Sequence of chain 1.A:
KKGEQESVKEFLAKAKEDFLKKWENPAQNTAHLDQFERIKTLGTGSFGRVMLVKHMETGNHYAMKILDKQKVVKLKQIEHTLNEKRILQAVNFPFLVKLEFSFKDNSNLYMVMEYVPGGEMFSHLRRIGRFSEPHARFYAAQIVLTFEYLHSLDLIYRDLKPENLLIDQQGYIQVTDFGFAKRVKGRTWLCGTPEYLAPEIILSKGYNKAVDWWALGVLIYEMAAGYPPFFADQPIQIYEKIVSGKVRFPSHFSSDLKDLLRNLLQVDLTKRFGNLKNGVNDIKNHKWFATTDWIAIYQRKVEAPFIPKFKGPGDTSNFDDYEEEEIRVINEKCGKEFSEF

The small molecule below binds the protein below.
Small molecule (SMILES): CCCCCCCC(=O)N(C)C[C@H](O)[C@H](O)[C@H](O)[C@H](O)CO

Binding-site contacts:
Ligand atom C6 contacts residue PHE18 of chain 1.A at 4.3 Å (hydrophobic).
Ligand atom C7 contacts residue TYR306 of chain 1.A at 4.4 Å (hydrophobic).
Ligand atom C8 contacts residue GLU155 of chain 1.A at 3.7 Å.
Ligand atom C5 contacts residue PHE18 of chain 1.A at 4.5 Å (hydrophobic).
Ligand atom C4 contacts residue PHE18 of chain 1.A at 4.5 Å (hydrophobic).
Ligand atom C8 contacts residue LEU152 of chain 1.A at 3.9 Å (hydrophobic).
Ligand atom C7 contacts residue LEU152 of chain 1.A at 4.4 Å (hydrophobic).
Ligand atom C3 contacts residue TYR306 of chain 1.A at 4.2 Å (hydrophobic).
Ligand atom C8 contacts residue PHE100 of chain 1.A at 4.3 Å (hydrophobic).
Ligand atom C4 contacts residue ILE303 of chain 1.A at 4.2 Å (hydrophobic).
Ligand atom C7 contacts residue PHE100 of chain 1.A at 4.0 Å (hydrophobic).
Ligand atom C6 contacts residue VAL15 of chain 1.A at 4.2 Å (hydrophobic).
Ligand atom C4 contacts residue VAL15 of chain 1.A at 4.1 Å (hydrophobic).
Ligand atom C5 contacts residue TYR306 of chain 1.A at 3.9 Å (hydrophobic).
Ligand atom C8 contacts residue LEU19 of chain 1.A at 4.3 Å (hydrophobic).
Ligand atom C3 contacts residue PHE18 of chain 1.A at 4.3 Å (hydrophobic).
Ligand atom C7 contacts residue PHE18 of chain 1.A at 4.1 Å (hydrophobic).